Sequence of chain 1.A:
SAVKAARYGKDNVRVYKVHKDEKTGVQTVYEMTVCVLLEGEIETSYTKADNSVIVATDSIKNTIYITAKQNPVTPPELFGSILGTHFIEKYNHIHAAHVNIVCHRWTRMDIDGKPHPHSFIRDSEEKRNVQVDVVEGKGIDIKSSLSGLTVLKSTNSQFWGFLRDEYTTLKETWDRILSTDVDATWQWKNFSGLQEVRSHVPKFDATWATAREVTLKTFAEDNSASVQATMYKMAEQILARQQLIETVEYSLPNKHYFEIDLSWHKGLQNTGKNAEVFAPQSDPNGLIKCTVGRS

Sequence of chain 2.A:
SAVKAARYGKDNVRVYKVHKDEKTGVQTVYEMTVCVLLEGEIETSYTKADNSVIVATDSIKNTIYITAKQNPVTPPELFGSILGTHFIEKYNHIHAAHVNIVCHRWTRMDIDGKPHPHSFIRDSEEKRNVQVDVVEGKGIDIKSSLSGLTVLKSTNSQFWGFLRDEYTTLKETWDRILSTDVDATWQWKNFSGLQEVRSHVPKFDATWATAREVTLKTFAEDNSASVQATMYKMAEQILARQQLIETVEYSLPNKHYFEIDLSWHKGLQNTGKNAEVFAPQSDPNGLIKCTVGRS

A protein and the small-molecule ligand that binds it are described below.
Small molecule (SMILES): O=c1[nH]c(=O)c2nn[nH]c2[nH]1

Binding-site contacts:
Ligand atom N3 contacts residue PHE160 of chain 2.A at 3.7 Å.
Ligand atom C5 contacts residue PHE160 of chain 2.A at 3.4 Å (hydrophobic).
Ligand atom N3 contacts residue ASN255 of chain 2.A at 3.3 Å (h-bond).
Ligand atom C6 contacts residue GLN229 of chain 2.A at 3.7 Å.
Ligand atom O6 contacts residue PHE160 of chain 2.A at 4.0 Å.
Ligand atom C4 contacts residue ASN255 of chain 2.A at 3.8 Å.
Ligand atom N7 contacts residue ALA57 of chain 1.A at 3.5 Å.
Ligand atom N3 contacts residue ARG177 of chain 2.A at 3.0 Å (salt-bridge).
Ligand atom C2 contacts residue ASN255 of chain 2.A at 3.8 Å.
Ligand atom O6 contacts residue TYR9 of chain 1.A at 3.8 Å.
Ligand atom O6 contacts residue ILE55 of chain 1.A at 3.5 Å.
Ligand atom N1 contacts residue GLN229 of chain 2.A at 3.0 Å (h-bond).
Ligand atom C6 contacts residue PHE160 of chain 2.A at 3.5 Å (hydrophobic).
Ligand atom C2 contacts residue PHE160 of chain 2.A at 3.7 Å (hydrophobic).
Ligand atom C5 contacts residue THR58 of chain 1.A at 4.0 Å.
Ligand atom N8 contacts residue THR58 of chain 1.A at 3.2 Å (h-bond).
Ligand atom N9 contacts residue ARG177 of chain 2.A at 4.0 Å.
Ligand atom N8 contacts residue PHE160 of chain 2.A at 3.6 Å.
Ligand atom N8 contacts residue ASP59 of chain 1.A at 3.9 Å.
Ligand atom C2 contacts residue VAL228 of chain 2.A at 4.0 Å (hydrophobic).
Ligand atom O6 contacts residue GLN229 of chain 2.A at 2.9 Å (h-bond).
Ligand atom O6 contacts residue THR58 of chain 1.A at 3.9 Å.
Ligand atom N7 contacts residue PHE160 of chain 2.A at 3.7 Å.
Ligand atom N8 contacts residue LEU171 of chain 2.A at 3.8 Å.
Ligand atom N7 contacts residue THR58 of chain 1.A at 2.8 Å (h-bond).
Ligand atom N1 contacts residue PHE160 of chain 2.A at 3.6 Å.
Ligand atom N9 contacts residue PHE160 of chain 2.A at 3.5 Å.
Ligand atom N8 contacts residue ALA57 of chain 1.A at 3.7 Å.
Ligand atom C4 contacts residue ARG177 of chain 2.A at 3.8 Å.
Ligand atom O2 contacts residue PHE160 of chain 2.A at 3.9 Å.
Ligand atom N9 contacts residue LEU171 of chain 2.A at 4.0 Å.
Ligand atom O2 contacts residue ARG177 of chain 2.A at 2.8 Å (salt-bridge).
Ligand atom O2 contacts residue VAL228 of chain 2.A at 2.9 Å (h-bond).
Ligand atom C2 contacts residue GLN229 of chain 2.A at 3.9 Å.
Ligand atom C2 contacts residue ARG177 of chain 2.A at 3.5 Å.
Ligand atom N9 contacts residue THR58 of chain 1.A at 4.0 Å.
Ligand atom C4 contacts residue PHE160 of chain 2.A at 3.4 Å (hydrophobic).
Ligand atom O2 contacts residue SER227 of chain 2.A at 3.6 Å.
Ligand atom O2 contacts residue ASN255 of chain 2.A at 4.1 Å.
Ligand atom O2 contacts residue GLN229 of chain 2.A at 3.8 Å.